Binding-site contacts:
Ligand atom C21 contacts residue LEU272 of chain 1.D at 4.0 Å (hydrophobic).
Ligand atom C5 contacts residue MET288 of chain 1.D at 3.5 Å (hydrophobic).
Ligand atom C28 contacts residue VAL136 of chain 1.D at 3.6 Å (hydrophobic).
Ligand atom C4 contacts residue MET288 of chain 1.D at 4.0 Å (hydrophobic).
Ligand atom C16 contacts residue PRO222 of chain 1.D at 3.9 Å (hydrophobic).
Ligand atom O1 contacts residue MET241 of chain 1.D at 2.4 Å.
Ligand atom C5 contacts residue MET244 of chain 1.D at 4.1 Å (hydrophobic).
Ligand atom C4 contacts residue MET241 of chain 1.D at 3.7 Å (hydrophobic).
Ligand atom C19 contacts residue VAL276 of chain 1.D at 4.1 Å (hydrophobic).
Ligand atom C10 contacts residue GLY284 of chain 1.D at 4.1 Å.
Ligand atom C7 contacts residue MET244 of chain 1.D at 3.8 Å (hydrophobic).
Ligand atom C1 contacts residue MET288 of chain 1.D at 3.8 Å (hydrophobic).
Ligand atom C24 contacts residue VAL132 of chain 1.D at 3.6 Å (hydrophobic).
Ligand atom C12 contacts residue MET287 of chain 1.D at 3.8 Å (hydrophobic).
Ligand atom C6 contacts residue MET244 of chain 1.D at 3.4 Å (hydrophobic).
Ligand atom C27 contacts residue TRP128 of chain 1.D at 4.0 Å (hydrophobic).
Ligand atom C7 contacts residue MET288 of chain 1.D at 3.9 Å (hydrophobic).
Ligand atom C9 contacts residue MET288 of chain 1.D at 3.7 Å (hydrophobic).
Ligand atom C8 contacts residue MET288 of chain 1.D at 4.1 Å (hydrophobic).
Ligand atom C3 contacts residue MET288 of chain 1.D at 4.0 Å (hydrophobic).
Ligand atom C27 contacts residue LEU117 of chain 1.D at 3.7 Å (hydrophobic).
Ligand atom C28 contacts residue PHE219 of chain 1.D at 3.2 Å (hydrophobic).
Ligand atom C17 contacts residue PHE291 of chain 1.D at 3.6 Å (hydrophobic).
Ligand atom C10 contacts residue MET288 of chain 1.D at 3.8 Å (hydrophobic).
Ligand atom C28 contacts residue PRO222 of chain 1.D at 3.9 Å (hydrophobic).
Ligand atom C18 contacts residue TYR248 of chain 1.D at 3.4 Å (hydrophobic).
Ligand atom C6 contacts residue MET288 of chain 1.D at 3.6 Å (hydrophobic).
Ligand atom C22 contacts residue PHE291 of chain 1.D at 4.0 Å (hydrophobic).
Ligand atom C21 contacts residue PHE291 of chain 1.D at 3.5 Å (hydrophobic).
Ligand atom C3 contacts residue MET241 of chain 1.D at 3.4 Å (hydrophobic).
Ligand atom C25 contacts residue VAL132 of chain 1.D at 4.0 Å (hydrophobic).
Ligand atom C3 contacts residue GLY284 of chain 1.D at 3.3 Å.
Ligand atom C2 contacts residue VAL276 of chain 1.D at 4.0 Å (hydrophobic).
Ligand atom C15 contacts residue MET244 of chain 1.D at 3.9 Å (hydrophobic).
Ligand atom C1 contacts residue GLY284 of chain 1.D at 2.7 Å.
Ligand atom C12 contacts residue PHE291 of chain 1.D at 3.5 Å (hydrophobic).
Ligand atom C26 contacts residue PHE219 of chain 1.D at 3.3 Å (hydrophobic).
Ligand atom C11 contacts residue MET287 of chain 1.D at 3.6 Å (hydrophobic).
Ligand atom C13 contacts residue PHE291 of chain 1.D at 4.1 Å (hydrophobic).
Ligand atom C2 contacts residue GLY284 of chain 1.D at 2.7 Å.

The protein below binds the small molecule below.
Small molecule (SMILES): CC(C)[C@@H](C)/C=C/[C@@H](C)[C@H]1CC[C@H]2C3=CC=C4C[C@@H](O)CC[C@]4(C)[C@H]3CC[C@]12C

Sequence of chain 1.D:
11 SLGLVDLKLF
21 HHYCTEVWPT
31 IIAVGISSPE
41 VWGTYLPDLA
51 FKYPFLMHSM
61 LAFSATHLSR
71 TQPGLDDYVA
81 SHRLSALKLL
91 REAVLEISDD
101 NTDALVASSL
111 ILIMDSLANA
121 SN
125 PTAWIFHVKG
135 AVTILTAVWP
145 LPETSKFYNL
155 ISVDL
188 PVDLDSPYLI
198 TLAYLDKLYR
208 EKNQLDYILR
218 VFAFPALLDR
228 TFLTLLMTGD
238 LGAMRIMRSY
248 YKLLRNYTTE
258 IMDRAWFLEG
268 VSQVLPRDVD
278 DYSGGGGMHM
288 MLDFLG